A protein and the small-molecule ligand that binds it are described below.
Small molecule (SMILES): CCCCCCCC(=O)O

Binding-site contacts:
Ligand atom C1 contacts residue ASN228 of chain 1.Q at 4.5 Å.
Ligand atom C1 contacts residue ALA23 of chain 1.S at 4.4 Å (hydrophobic).
Ligand atom O1 contacts residue CYS22 of chain 1.S at 2.6 Å (h-bond).
Ligand atom C1 contacts residue TRP24 of chain 1.S at 4.2 Å (hydrophobic).
Ligand atom C4 contacts residue TRP221 of chain 1.R at 4.3 Å (hydrophobic).
Ligand atom C1 contacts residue LEU229 of chain 1.Q at 4.3 Å (hydrophobic).
Ligand atom O1 contacts residue LEU229 of chain 1.Q at 4.2 Å.
Ligand atom C2 contacts residue LEU229 of chain 1.Q at 3.9 Å (hydrophobic).
Ligand atom C5 contacts residue TRP221 of chain 1.R at 4.3 Å (hydrophobic).
Ligand atom O1 contacts residue TRP24 of chain 1.S at 3.3 Å.
Ligand atom C4 contacts residue LEU229 of chain 1.Q at 3.9 Å (hydrophobic).
Ligand atom C3 contacts residue LEU229 of chain 1.Q at 4.2 Å (hydrophobic).
Ligand atom C3 contacts residue CYS22 of chain 1.S at 3.6 Å (hydrophobic).
Ligand atom C1 contacts residue CYS22 of chain 1.S at 1.7 Å (hydrophobic).
Ligand atom C7 contacts residue TRP221 of chain 1.R at 3.7 Å (hydrophobic).
Ligand atom C2 contacts residue CYS22 of chain 1.S at 2.6 Å (hydrophobic).
Ligand atom C2 contacts residue ASN228 of chain 1.Q at 3.9 Å.
Ligand atom C8 contacts residue TRP221 of chain 1.R at 4.0 Å (hydrophobic).
Ligand atom C6 contacts residue TRP221 of chain 1.R at 4.5 Å (hydrophobic).

Sequence of chain 1.S:
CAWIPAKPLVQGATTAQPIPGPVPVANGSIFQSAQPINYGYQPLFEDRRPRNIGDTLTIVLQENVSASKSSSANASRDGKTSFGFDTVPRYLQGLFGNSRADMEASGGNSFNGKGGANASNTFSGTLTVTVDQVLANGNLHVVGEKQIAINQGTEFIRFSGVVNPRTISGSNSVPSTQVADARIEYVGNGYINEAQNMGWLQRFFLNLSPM

Sequence of chain 1.R:
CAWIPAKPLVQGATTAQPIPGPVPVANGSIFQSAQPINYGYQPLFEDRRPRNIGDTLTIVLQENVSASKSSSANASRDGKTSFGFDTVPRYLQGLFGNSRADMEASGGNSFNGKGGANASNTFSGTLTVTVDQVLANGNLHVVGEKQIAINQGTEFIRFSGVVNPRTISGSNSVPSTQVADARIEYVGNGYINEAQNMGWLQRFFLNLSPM

Sequence of chain 1.Q:
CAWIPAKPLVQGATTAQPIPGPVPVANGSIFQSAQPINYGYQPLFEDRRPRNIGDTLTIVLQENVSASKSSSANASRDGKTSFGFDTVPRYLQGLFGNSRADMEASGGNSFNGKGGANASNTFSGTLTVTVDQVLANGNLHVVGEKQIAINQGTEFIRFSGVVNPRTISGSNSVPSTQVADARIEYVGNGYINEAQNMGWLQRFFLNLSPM